The protein below binds the small molecule below.
Small molecule (SMILES): N=C1N[C@H]2[C@H](CS[C@H]2CCCCC(=O)O)N1

Sequence of chain 2.B:
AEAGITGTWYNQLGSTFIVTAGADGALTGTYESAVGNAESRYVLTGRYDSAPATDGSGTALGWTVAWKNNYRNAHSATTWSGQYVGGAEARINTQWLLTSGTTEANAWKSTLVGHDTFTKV

Binding-site contacts:
Ligand atom C10 contacts residue TRP79 of chain 1.A at 3.4 Å (hydrophobic).
Ligand atom C7 contacts residue VAL47 of chain 1.A at 3.1 Å (hydrophobic).
Ligand atom C3 contacts residue SER27 of chain 1.A at 3.8 Å.
Ligand atom C4 contacts residue TRP120 of chain 2.B at 3.8 Å (hydrophobic).
Ligand atom C4 contacts residue VAL47 of chain 1.A at 3.6 Å (hydrophobic).
Ligand atom N2 contacts residue SER45 of chain 1.A at 3.0 Å (h-bond).
Ligand atom N3 contacts residue SER27 of chain 1.A at 2.8 Å (h-bond).
Ligand atom C9 contacts residue ALA50 of chain 1.A at 3.8 Å (hydrophobic).
Ligand atom O12 contacts residue ALA86 of chain 1.A at 3.8 Å.
Ligand atom S1 contacts residue TRP79 of chain 1.A at 3.7 Å.
Ligand atom N1 contacts residue LEU25 of chain 1.A at 3.8 Å.
Ligand atom N3 contacts residue SER45 of chain 1.A at 3.8 Å.
Ligand atom C3 contacts residue TYR43 of chain 1.A at 3.6 Å (hydrophobic).
Ligand atom C7 contacts residue SER45 of chain 1.A at 3.2 Å.
Ligand atom N3 contacts residue TYR43 of chain 1.A at 2.7 Å (h-bond).
Ligand atom C3 contacts residue LEU25 of chain 1.A at 3.5 Å (hydrophobic).
Ligand atom C11 contacts residue ASN49 of chain 1.A at 3.6 Å.
Ligand atom C8 contacts residue TRP79 of chain 1.A at 3.8 Å (hydrophobic).
Ligand atom C3 contacts residue ASP128 of chain 1.A at 3.8 Å.
Ligand atom C8 contacts residue VAL47 of chain 1.A at 3.8 Å (hydrophobic).
Ligand atom N2 contacts residue LEU25 of chain 1.A at 3.6 Å.
Ligand atom N2 contacts residue VAL47 of chain 1.A at 3.5 Å.
Ligand atom S1 contacts residue THR90 of chain 1.A at 3.4 Å (h-bond).
Ligand atom C10 contacts residue ASN49 of chain 1.A at 3.4 Å.
Ligand atom C9 contacts residue VAL47 of chain 1.A at 3.4 Å (hydrophobic).
Ligand atom C11 contacts residue SER88 of chain 1.A at 3.9 Å.
Ligand atom N1 contacts residue TRP92 of chain 1.A at 3.7 Å.
Ligand atom C9 contacts residue TRP79 of chain 1.A at 3.8 Å (hydrophobic).
Ligand atom C6 contacts residue THR90 of chain 1.A at 3.8 Å.
Ligand atom N3 contacts residue ASP128 of chain 1.A at 3.9 Å.
Ligand atom C9 contacts residue GLY48 of chain 1.A at 3.9 Å.
Ligand atom N3 contacts residue ASN23 of chain 1.A at 3.0 Å (h-bond).
Ligand atom C2 contacts residue TRP120 of chain 2.B at 3.7 Å (hydrophobic).
Ligand atom C5 contacts residue TRP108 of chain 1.A at 3.9 Å (hydrophobic).
Ligand atom O12 contacts residue SER88 of chain 1.A at 2.8 Å (h-bond).
Ligand atom O11 contacts residue ASN49 of chain 1.A at 2.8 Å (h-bond).
Ligand atom C6 contacts residue TRP108 of chain 1.A at 3.5 Å (hydrophobic).
Ligand atom O11 contacts residue GLY48 of chain 1.A at 3.3 Å.
Ligand atom N1 contacts residue ASP128 of chain 1.A at 3.0 Å (salt-bridge).
Ligand atom C3 contacts residue SER45 of chain 1.A at 3.8 Å.

Sequence of chain 1.A:
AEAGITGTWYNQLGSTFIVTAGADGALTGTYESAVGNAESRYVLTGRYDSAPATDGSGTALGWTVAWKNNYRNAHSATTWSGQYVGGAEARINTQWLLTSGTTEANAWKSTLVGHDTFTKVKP